A protein and the small-molecule ligand that binds it are described below.
Small molecule (SMILES): CC(=O)N[C@@H]1[C@@H](O)[C@H](O)[C@@H](CO)O[C@H]1O

Sequence of chain 1.A:
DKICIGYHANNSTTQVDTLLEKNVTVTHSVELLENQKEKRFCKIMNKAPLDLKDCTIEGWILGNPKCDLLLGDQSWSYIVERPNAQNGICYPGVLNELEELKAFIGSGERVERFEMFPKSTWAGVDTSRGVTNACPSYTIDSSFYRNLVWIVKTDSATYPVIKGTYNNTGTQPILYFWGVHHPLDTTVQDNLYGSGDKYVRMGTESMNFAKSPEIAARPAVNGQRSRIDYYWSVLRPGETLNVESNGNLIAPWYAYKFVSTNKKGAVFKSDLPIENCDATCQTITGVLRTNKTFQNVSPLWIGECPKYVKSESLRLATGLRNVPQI

Binding-site contacts:
Ligand atom C3 contacts residue ASN291 of chain 1.A at 3.8 Å.
Ligand atom C4 contacts residue ASN291 of chain 1.A at 4.2 Å.
Ligand atom C7 contacts residue ASN291 of chain 1.A at 3.5 Å.
Ligand atom O5 contacts residue ASN291 of chain 1.A at 2.4 Å (h-bond).
Ligand atom C1 contacts residue ASN291 of chain 1.A at 1.5 Å.
Ligand atom N2 contacts residue ASN291 of chain 1.A at 2.9 Å (h-bond).
Ligand atom C5 contacts residue ASN291 of chain 1.A at 3.7 Å.
Ligand atom C2 contacts residue ASN291 of chain 1.A at 2.5 Å.
Ligand atom O7 contacts residue ASN291 of chain 1.A at 3.8 Å.